Binding-site contacts:
Ligand atom CAV contacts residue ALA492 of chain 1.A at 4.5 Å (hydrophobic).
Ligand atom CBH contacts residue ALA492 of chain 1.A at 4.5 Å (hydrophobic).
Ligand atom CAJ contacts residue PHE496 of chain 1.A at 4.4 Å (hydrophobic).
Ligand atom CAZ contacts residue ALA492 of chain 1.A at 4.0 Å (hydrophobic).
Ligand atom CAQ contacts residue PHE496 of chain 1.A at 3.8 Å (hydrophobic).
Ligand atom CAQ contacts residue ILE495 of chain 1.A at 4.1 Å (hydrophobic).
Ligand atom CAD contacts residue ALA492 of chain 1.A at 3.8 Å (hydrophobic).
Ligand atom CBA contacts residue TRP500 of chain 1.A at 4.1 Å (hydrophobic).
Ligand atom CAP contacts residue PHE496 of chain 1.A at 3.9 Å (hydrophobic).
Ligand atom CAK contacts residue ILE495 of chain 1.A at 4.2 Å (hydrophobic).
Ligand atom CAD contacts residue LEU484 of chain 1.A at 4.4 Å (hydrophobic).
Ligand atom CAE contacts residue LEU484 of chain 1.A at 3.8 Å (hydrophobic).
Ligand atom CAI contacts residue ALA492 of chain 1.A at 3.8 Å (hydrophobic).
Ligand atom CBB contacts residue PHE496 of chain 1.A at 4.5 Å (hydrophobic).
Ligand atom CAQ contacts residue ALA492 of chain 1.A at 3.8 Å (hydrophobic).
Ligand atom CAK contacts residue ALA492 of chain 1.A at 3.9 Å (hydrophobic).
Ligand atom CAB contacts residue TRP500 of chain 1.A at 3.7 Å (hydrophobic).
Ligand atom CAI contacts residue ILE495 of chain 1.A at 4.3 Å (hydrophobic).
Ligand atom CAD contacts residue TYR488 of chain 1.A at 3.2 Å (hydrophobic).
Ligand atom CAB contacts residue ILE503 of chain 1.A at 3.4 Å (hydrophobic).
Ligand atom CBD contacts residue ALA492 of chain 1.A at 4.2 Å (hydrophobic).

The protein below binds the small molecule below.
Small molecule (SMILES): CC(C)CCC[C@@H](C)[C@H]1CC[C@H]2[C@@H]3CC=C4C[C@@H](OC(=O)CCC(=O)O)CC[C@]4(C)[C@H]3CC[C@]12C

Sequence of chain 1.A:
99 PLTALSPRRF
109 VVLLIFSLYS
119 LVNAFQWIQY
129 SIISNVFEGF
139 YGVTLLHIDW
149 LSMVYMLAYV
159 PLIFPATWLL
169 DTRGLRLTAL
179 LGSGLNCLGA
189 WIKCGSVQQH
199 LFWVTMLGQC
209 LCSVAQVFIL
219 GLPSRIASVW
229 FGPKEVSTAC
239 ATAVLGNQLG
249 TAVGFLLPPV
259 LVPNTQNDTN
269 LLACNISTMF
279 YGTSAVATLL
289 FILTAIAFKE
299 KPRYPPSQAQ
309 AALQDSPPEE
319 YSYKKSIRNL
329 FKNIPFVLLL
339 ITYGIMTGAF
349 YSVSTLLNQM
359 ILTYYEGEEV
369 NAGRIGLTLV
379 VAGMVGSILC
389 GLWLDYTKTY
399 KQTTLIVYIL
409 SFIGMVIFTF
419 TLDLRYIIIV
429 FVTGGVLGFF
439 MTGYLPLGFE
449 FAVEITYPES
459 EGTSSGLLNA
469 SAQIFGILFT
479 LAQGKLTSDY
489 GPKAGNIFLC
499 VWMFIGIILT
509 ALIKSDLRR